Sequence of chain 1.A:
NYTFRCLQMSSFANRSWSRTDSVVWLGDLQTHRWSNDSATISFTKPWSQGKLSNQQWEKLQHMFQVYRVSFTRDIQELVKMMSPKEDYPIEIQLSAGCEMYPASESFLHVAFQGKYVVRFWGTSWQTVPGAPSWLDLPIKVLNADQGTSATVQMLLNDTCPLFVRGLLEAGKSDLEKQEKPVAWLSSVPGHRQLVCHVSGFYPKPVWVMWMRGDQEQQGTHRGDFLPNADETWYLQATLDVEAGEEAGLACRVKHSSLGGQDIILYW

Binding-site contacts:
Ligand atom C7 contacts residue GLY130 of chain 1.A at 3.7 Å.
Ligand atom C3 contacts residue ASN165 of chain 1.A at 3.7 Å.
Ligand atom C5 contacts residue ASN165 of chain 1.A at 3.6 Å.
Ligand atom C8 contacts residue GLN161 of chain 1.A at 3.5 Å.
Ligand atom C5 contacts residue GLY130 of chain 1.A at 3.8 Å.
Ligand atom O5 contacts residue GLY130 of chain 1.A at 3.1 Å (h-bond).
Ligand atom N2 contacts residue ASN165 of chain 1.A at 2.9 Å (h-bond).
Ligand atom C2 contacts residue GLN161 of chain 1.A at 3.9 Å.
Ligand atom C6 contacts residue GLY130 of chain 1.A at 4.2 Å.
Ligand atom O7 contacts residue ASN165 of chain 1.A at 3.0 Å (h-bond).
Ligand atom O4 contacts residue GLY130 of chain 1.A at 3.8 Å.
Ligand atom O4 contacts residue TRP129 of chain 1.A at 4.1 Å.
Ligand atom O3 contacts residue SER114 of chain 1.A at 2.9 Å (h-bond).
Ligand atom C3 contacts residue THR131 of chain 1.A at 3.9 Å.
Ligand atom C3 contacts residue GLY130 of chain 1.A at 3.9 Å.
Ligand atom C6 contacts residue LEU164 of chain 1.A at 3.9 Å (hydrophobic).
Ligand atom C3 contacts residue SER114 of chain 1.A at 4.1 Å.
Ligand atom N2 contacts residue GLN161 of chain 1.A at 2.9 Å (h-bond).
Ligand atom O4 contacts residue SER114 of chain 1.A at 2.8 Å (h-bond).
Ligand atom C6 contacts residue PHE128 of chain 1.A at 4.0 Å (hydrophobic).
Ligand atom C6 contacts residue ASN165 of chain 1.A at 3.8 Å.
Ligand atom C4 contacts residue ASN165 of chain 1.A at 3.8 Å.
Ligand atom C6 contacts residue GLY130 of chain 1.A at 3.4 Å.
Ligand atom O5 contacts residue ASN165 of chain 1.A at 2.3 Å (h-bond).
Ligand atom C8 contacts residue TRP129 of chain 1.A at 3.6 Å (hydrophobic).
Ligand atom C3 contacts residue GLN161 of chain 1.A at 3.8 Å.
Ligand atom O3 contacts residue GLN161 of chain 1.A at 3.8 Å.
Ligand atom O3 contacts residue THR131 of chain 1.A at 3.7 Å.
Ligand atom C1 contacts residue ASN165 of chain 1.A at 1.4 Å.
Ligand atom C4 contacts residue GLY130 of chain 1.A at 4.2 Å.
Ligand atom C7 contacts residue ASN165 of chain 1.A at 3.2 Å.
Ligand atom C5 contacts residue ASN165 of chain 1.A at 3.5 Å.
Ligand atom O7 contacts residue GLY130 of chain 1.A at 3.5 Å.
Ligand atom C7 contacts residue GLN161 of chain 1.A at 3.7 Å.
Ligand atom C5 contacts residue GLY130 of chain 1.A at 3.9 Å.
Ligand atom O4 contacts residue THR131 of chain 1.A at 3.9 Å.
Ligand atom O3 contacts residue GLU113 of chain 1.A at 3.7 Å.
Ligand atom C4 contacts residue ASN165 of chain 1.A at 4.2 Å.
Ligand atom C4 contacts residue SER114 of chain 1.A at 3.9 Å.
Ligand atom C2 contacts residue ASN165 of chain 1.A at 2.4 Å.

The protein below binds the small molecule below.
Small molecule (SMILES): CC(=O)N[C@H]1[C@H](O[C@H]2[C@H](O)[C@@H](NC(C)=O)CO[C@@H]2CO[C@@H]2O[C@@H](C)[C@@H](O)[C@@H](O)[C@@H]2O)O[C@H](CO)[C@@H](O)[C@@H]1O